Sequence of chain 1.B:
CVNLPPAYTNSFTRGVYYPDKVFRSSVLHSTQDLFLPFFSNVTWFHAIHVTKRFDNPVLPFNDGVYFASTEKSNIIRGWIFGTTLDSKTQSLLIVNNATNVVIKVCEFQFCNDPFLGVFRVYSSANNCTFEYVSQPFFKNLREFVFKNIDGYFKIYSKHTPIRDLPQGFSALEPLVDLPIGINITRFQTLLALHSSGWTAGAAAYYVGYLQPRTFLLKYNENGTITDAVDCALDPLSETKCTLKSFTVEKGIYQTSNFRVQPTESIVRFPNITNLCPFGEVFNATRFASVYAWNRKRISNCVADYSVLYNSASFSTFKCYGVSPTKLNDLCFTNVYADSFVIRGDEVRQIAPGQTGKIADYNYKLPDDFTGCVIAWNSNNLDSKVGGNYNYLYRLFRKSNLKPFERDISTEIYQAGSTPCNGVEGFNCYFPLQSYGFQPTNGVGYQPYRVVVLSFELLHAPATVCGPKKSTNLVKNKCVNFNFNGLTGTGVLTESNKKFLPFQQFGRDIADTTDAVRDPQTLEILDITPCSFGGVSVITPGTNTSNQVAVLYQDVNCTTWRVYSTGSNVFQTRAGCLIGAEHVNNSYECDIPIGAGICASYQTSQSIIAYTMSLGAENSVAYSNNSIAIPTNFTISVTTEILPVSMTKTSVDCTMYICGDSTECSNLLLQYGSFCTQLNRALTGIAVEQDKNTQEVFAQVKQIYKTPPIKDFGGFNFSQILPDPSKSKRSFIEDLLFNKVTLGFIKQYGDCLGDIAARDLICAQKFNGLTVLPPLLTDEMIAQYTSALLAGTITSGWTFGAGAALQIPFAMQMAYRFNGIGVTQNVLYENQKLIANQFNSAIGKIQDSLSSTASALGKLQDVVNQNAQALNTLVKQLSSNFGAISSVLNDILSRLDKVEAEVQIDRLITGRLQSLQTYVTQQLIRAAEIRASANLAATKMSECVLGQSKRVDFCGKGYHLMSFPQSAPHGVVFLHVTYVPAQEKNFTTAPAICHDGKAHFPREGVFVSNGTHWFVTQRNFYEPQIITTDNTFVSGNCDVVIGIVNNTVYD

Binding-site contacts:
Ligand atom N2 contacts residue SER371 of chain 1.B at 4.2 Å.
Ligand atom O5 contacts residue ASN343 of chain 1.B at 2.4 Å (h-bond).
Ligand atom C5 contacts residue ASN343 of chain 1.B at 3.3 Å.
Ligand atom C8 contacts residue PHE338 of chain 1.B at 4.2 Å (hydrophobic).
Ligand atom O7 contacts residue GLY339 of chain 1.B at 3.5 Å.
Ligand atom C6 contacts residue ASN343 of chain 1.B at 3.7 Å.
Ligand atom O3 contacts residue SER371 of chain 1.B at 4.0 Å.
Ligand atom C7 contacts residue GLY339 of chain 1.B at 4.3 Å.
Ligand atom C3 contacts residue SER371 of chain 1.B at 3.8 Å.
Ligand atom C1 contacts residue ASN343 of chain 1.B at 3.1 Å.
Ligand atom O6 contacts residue ASN343 of chain 1.B at 4.4 Å.
Ligand atom C8 contacts residue LEU368 of chain 1.B at 4.4 Å (hydrophobic).
Ligand atom C8 contacts residue VAL367 of chain 1.B at 4.1 Å (hydrophobic).
Ligand atom O4 contacts residue SER371 of chain 1.B at 4.3 Å.
Ligand atom C8 contacts residue GLY339 of chain 1.B at 4.4 Å.

This small molecule binds to this protein.
Small molecule (SMILES): CC(=O)N[C@@H]1[C@@H](O)[C@H](O)[C@@H](CO)O[C@H]1O